This small molecule binds to this protein.
Small molecule (SMILES): CO[C@H]1CN(c2nc(-c3ncnn3C)c(C(=O)O)s2)CC[C@H]1NC(=O)c1[nH]c(C)c(Cl)c1Br

Sequence of chain 1.A:
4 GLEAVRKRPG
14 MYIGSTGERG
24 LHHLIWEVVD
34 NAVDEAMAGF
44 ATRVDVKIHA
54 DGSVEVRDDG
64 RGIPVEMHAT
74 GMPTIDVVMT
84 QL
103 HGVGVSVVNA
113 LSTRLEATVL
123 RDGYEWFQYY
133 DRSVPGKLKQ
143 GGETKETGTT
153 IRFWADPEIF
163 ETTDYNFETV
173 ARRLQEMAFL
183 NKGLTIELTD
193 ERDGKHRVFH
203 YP

Binding-site contacts:
Ligand atom S22 contacts residue ARG64 of chain 1.A at 3.9 Å.
Ligand atom CL3 contacts residue VAL31 of chain 1.A at 3.8 Å.
Ligand atom N13 contacts residue PRO67 of chain 1.A at 3.9 Å.
Ligand atom C11 contacts residue GLY65 of chain 1.A at 3.5 Å.
Ligand atom C4 contacts residue ASN34 of chain 1.A at 3.4 Å.
Ligand atom C20 contacts residue ARG64 of chain 1.A at 3.8 Å.
Ligand atom BR3 contacts residue ASN34 of chain 1.A at 3.7 Å.
Ligand atom BR3 contacts residue VAL105 of chain 1.A at 3.9 Å.
Ligand atom CL3 contacts residue VAL107 of chain 1.A at 3.6 Å.
Ligand atom O16 contacts residue PRO67 of chain 1.A at 3.9 Å.
Ligand atom BR3 contacts residue VAL107 of chain 1.A at 3.7 Å.
Ligand atom C18 contacts residue ARG64 of chain 1.A at 3.7 Å.
Ligand atom C2 contacts residue THR151 of chain 1.A at 3.7 Å.
Ligand atom C12 contacts residue ARG64 of chain 1.A at 3.8 Å.
Ligand atom N19 contacts residue ARG64 of chain 1.A at 3.7 Å.
Ligand atom C14 contacts residue ARG64 of chain 1.A at 3.8 Å.
Ligand atom S22 contacts residue PRO67 of chain 1.A at 3.7 Å.
Ligand atom C4 contacts residue ILE66 of chain 1.A at 3.8 Å (hydrophobic).
Ligand atom N9 contacts residue ILE66 of chain 1.A at 3.6 Å.
Ligand atom C12 contacts residue GLU38 of chain 1.A at 3.6 Å.
Ligand atom O8 contacts residue GLU38 of chain 1.A at 3.0 Å.
Ligand atom S22 contacts residue ARG123 of chain 1.A at 3.4 Å (salt-bridge).
Ligand atom C10 contacts residue GLU38 of chain 1.A at 3.8 Å.
Ligand atom C21 contacts residue ARG64 of chain 1.A at 3.8 Å.
Ligand atom O24 contacts residue ARG123 of chain 1.A at 3.0 Å (salt-bridge).
Ligand atom C31 contacts residue PRO67 of chain 1.A at 3.8 Å (hydrophobic).
Ligand atom C12 contacts residue GLY65 of chain 1.A at 3.5 Å.
Ligand atom C3 contacts residue ASN34 of chain 1.A at 3.5 Å.
Ligand atom C18 contacts residue PRO67 of chain 1.A at 3.8 Å (hydrophobic).
Ligand atom CL3 contacts residue ILE153 of chain 1.A at 3.8 Å.
Ligand atom O8 contacts residue ASP61 of chain 1.A at 3.6 Å (salt-bridge).
Ligand atom C2 contacts residue ASP61 of chain 1.A at 3.5 Å.
Ligand atom C1 contacts residue ASP61 of chain 1.A at 3.3 Å.
Ligand atom CL3 contacts residue ASN34 of chain 1.A at 3.5 Å.
Ligand atom BR3 contacts residue ILE66 of chain 1.A at 3.7 Å.
Ligand atom N6 contacts residue ASP61 of chain 1.A at 2.8 Å (salt-bridge).
Ligand atom C1 contacts residue VAL31 of chain 1.A at 3.7 Å (hydrophobic).
Ligand atom C11 contacts residue ILE66 of chain 1.A at 3.6 Å (hydrophobic).
Ligand atom N6 contacts residue THR151 of chain 1.A at 3.6 Å.
Ligand atom S22 contacts residue GLY65 of chain 1.A at 3.7 Å.